Sequence of chain 1.A:
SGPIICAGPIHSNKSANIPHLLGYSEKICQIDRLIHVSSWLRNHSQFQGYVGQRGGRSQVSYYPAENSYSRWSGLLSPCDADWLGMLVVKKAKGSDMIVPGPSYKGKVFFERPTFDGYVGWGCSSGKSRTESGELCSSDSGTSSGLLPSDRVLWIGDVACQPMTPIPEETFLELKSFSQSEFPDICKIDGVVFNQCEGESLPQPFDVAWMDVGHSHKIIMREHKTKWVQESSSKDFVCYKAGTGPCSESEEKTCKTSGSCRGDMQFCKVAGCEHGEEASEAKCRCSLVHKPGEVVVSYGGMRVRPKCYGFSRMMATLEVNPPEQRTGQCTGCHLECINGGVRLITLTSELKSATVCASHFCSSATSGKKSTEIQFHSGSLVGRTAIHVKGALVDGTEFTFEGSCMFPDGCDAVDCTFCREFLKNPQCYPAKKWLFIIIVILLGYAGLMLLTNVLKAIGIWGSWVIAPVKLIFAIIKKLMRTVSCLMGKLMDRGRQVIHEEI

Binding-site contacts:
Ligand atom C2 contacts residue ASN63 of chain 1.A at 2.5 Å.
Ligand atom C4 contacts residue ASN63 of chain 1.A at 4.3 Å.
Ligand atom O4 contacts residue HIS40 of chain 1.A at 4.5 Å.
Ligand atom N2 contacts residue ASN63 of chain 1.A at 2.8 Å (h-bond).
Ligand atom C1 contacts residue SER59 of chain 1.A at 4.1 Å.
Ligand atom O5 contacts residue ASN63 of chain 1.A at 2.4 Å (h-bond).
Ligand atom C5 contacts residue ASN63 of chain 1.A at 3.7 Å.
Ligand atom O7 contacts residue ASN63 of chain 1.A at 4.2 Å.
Ligand atom O7 contacts residue HIS40 of chain 1.A at 3.4 Å.
Ligand atom C7 contacts residue HIS40 of chain 1.A at 4.2 Å.
Ligand atom C2 contacts residue HIS40 of chain 1.A at 4.4 Å.
Ligand atom C1 contacts residue ASN63 of chain 1.A at 1.4 Å.
Ligand atom C3 contacts residue ASN63 of chain 1.A at 3.8 Å.
Ligand atom C8 contacts residue ASN63 of chain 1.A at 3.6 Å.
Ligand atom C7 contacts residue ASN63 of chain 1.A at 3.4 Å.

The protein below binds the small molecule below.
Small molecule (SMILES): CC(=O)N[C@H]1[C@H](O[C@H]2[C@H](O)[C@@H](NC(C)=O)CO[C@@H]2CO)O[C@H](CO)[C@@H](O)[C@@H]1O